Sequence of chain 2.A:
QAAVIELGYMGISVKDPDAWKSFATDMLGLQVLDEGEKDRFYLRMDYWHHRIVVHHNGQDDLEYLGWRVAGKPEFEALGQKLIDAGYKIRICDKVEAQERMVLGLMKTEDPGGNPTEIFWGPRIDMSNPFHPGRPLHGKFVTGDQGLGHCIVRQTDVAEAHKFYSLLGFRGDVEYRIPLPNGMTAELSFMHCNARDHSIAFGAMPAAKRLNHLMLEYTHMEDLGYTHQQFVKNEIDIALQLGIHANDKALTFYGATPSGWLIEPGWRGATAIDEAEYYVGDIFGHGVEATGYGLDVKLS

A protein and the small-molecule ligand that binds it are described below.
Small molecule (SMILES): Cc1ccc(O)c(O)c1

Binding-site contacts:
Ligand atom O4 contacts residue GLU102 of chain 2.A at 2.5 Å (salt-bridge).
Ligand atom C2 contacts residue TYR67 of chain 2.A at 4.4 Å (hydrophobic).
Ligand atom C6 contacts residue ARG43 of chain 2.A at 4.2 Å.
Ligand atom C2 contacts residue HIS58 of chain 2.A at 4.1 Å.
Ligand atom C1 contacts residue HIS58 of chain 2.A at 3.6 Å.
Ligand atom C4 contacts residue ARG103 of chain 2.A at 3.8 Å.
Ligand atom C2 contacts residue GLU66 of chain 2.A at 3.9 Å.
Ligand atom C5 contacts residue GLU102 of chain 2.A at 3.4 Å.
Ligand atom C1 contacts residue GLU66 of chain 2.A at 4.4 Å.
Ligand atom O4 contacts residue ARG103 of chain 2.A at 3.0 Å (salt-bridge).
Ligand atom C3 contacts residue ARG103 of chain 2.A at 4.0 Å.
Ligand atom C contacts residue GLU66 of chain 2.A at 4.0 Å.
Ligand atom C3 contacts residue TYR67 of chain 2.A at 4.1 Å (hydrophobic).
Ligand atom C4 contacts residue HIS58 of chain 2.A at 3.9 Å.
Ligand atom C contacts residue HIS58 of chain 2.A at 3.9 Å.
Ligand atom C5 contacts residue HIS58 of chain 2.A at 3.6 Å.
Ligand atom C6 contacts residue HIS58 of chain 2.A at 3.3 Å.
Ligand atom C4 contacts residue GLU102 of chain 2.A at 3.3 Å.
Ligand atom C5 contacts residue ARG43 of chain 2.A at 3.6 Å.
Ligand atom O3 contacts residue TYR67 of chain 2.A at 3.7 Å.
Ligand atom C3 contacts residue HIS58 of chain 2.A at 4.1 Å.
Ligand atom O3 contacts residue ARG103 of chain 2.A at 2.9 Å (salt-bridge).